Binding-site contacts:
Ligand atom O7 contacts residue LYS181 of chain 10.K at 4.3 Å.
Ligand atom O7 contacts residue ASN259 of chain 10.L at 2.9 Å (h-bond).
Ligand atom C8 contacts residue ASN259 of chain 10.L at 4.4 Å.
Ligand atom N2 contacts residue ASN259 of chain 10.L at 2.9 Å (h-bond).
Ligand atom O7 contacts residue THR116 of chain 10.K at 3.9 Å.
Ligand atom C1 contacts residue ASN259 of chain 10.L at 1.4 Å.
Ligand atom O6 contacts residue ASN259 of chain 10.L at 4.2 Å.
Ligand atom C3 contacts residue ASN259 of chain 10.L at 3.8 Å.
Ligand atom C2 contacts residue ASN259 of chain 10.L at 2.4 Å.
Ligand atom O5 contacts residue ASN259 of chain 10.L at 2.3 Å (h-bond).
Ligand atom C7 contacts residue ASN259 of chain 10.L at 3.1 Å.
Ligand atom C4 contacts residue ASN259 of chain 10.L at 4.2 Å.
Ligand atom C5 contacts residue ASN259 of chain 10.L at 3.7 Å.
Ligand atom C8 contacts residue LYS181 of chain 10.K at 4.3 Å.

Sequence of chain 10.K:
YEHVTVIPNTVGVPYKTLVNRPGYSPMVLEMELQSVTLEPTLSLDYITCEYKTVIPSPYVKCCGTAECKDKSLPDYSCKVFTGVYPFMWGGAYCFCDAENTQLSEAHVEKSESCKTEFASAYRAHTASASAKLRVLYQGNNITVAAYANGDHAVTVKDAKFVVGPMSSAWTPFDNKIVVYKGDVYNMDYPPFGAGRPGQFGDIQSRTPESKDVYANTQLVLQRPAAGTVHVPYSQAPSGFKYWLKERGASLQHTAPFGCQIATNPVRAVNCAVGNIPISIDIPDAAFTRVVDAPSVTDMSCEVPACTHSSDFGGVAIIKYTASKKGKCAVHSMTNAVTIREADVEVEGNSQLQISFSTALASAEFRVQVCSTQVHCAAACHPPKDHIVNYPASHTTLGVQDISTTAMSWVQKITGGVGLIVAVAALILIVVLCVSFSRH

A small-molecule ligand and the protein it binds are described below.
Small molecule (SMILES): CC(=O)N[C@@H]1[C@@H](O)[C@H](O)[C@@H](CO)O[C@H]1O

Sequence of chain 10.L:
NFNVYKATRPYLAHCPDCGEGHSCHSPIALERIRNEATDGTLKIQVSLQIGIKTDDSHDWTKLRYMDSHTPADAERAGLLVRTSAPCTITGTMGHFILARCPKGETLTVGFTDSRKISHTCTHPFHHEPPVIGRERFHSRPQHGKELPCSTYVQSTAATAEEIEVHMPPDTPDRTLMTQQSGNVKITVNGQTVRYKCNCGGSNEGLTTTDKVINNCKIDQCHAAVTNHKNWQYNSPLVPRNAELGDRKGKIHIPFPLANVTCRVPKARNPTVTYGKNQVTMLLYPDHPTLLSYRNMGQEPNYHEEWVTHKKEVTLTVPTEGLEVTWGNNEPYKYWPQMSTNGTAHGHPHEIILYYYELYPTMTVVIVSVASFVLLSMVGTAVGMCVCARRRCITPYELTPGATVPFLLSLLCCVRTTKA